Sequence of chain 1.A:
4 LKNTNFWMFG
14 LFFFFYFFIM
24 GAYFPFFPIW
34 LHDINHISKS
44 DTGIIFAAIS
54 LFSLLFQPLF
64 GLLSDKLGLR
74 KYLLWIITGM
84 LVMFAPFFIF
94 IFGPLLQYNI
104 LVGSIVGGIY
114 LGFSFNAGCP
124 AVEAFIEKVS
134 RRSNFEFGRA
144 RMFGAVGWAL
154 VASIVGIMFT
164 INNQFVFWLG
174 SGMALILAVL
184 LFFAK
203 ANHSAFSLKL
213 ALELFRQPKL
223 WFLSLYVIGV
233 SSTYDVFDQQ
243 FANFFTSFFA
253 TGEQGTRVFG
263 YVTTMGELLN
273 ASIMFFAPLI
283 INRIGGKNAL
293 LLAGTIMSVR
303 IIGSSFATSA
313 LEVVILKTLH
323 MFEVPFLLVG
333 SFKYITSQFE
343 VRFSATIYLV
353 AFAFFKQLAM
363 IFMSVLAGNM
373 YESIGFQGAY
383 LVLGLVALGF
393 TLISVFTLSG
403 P

Binding-site contacts:
Ligand atom O6 contacts residue ALA148 of chain 1.A at 3.9 Å.
Ligand atom O3 contacts residue ASN272 of chain 1.A at 4.0 Å.
Ligand atom C4 contacts residue GLU269 of chain 1.A at 3.1 Å.
Ligand atom O4 contacts residue ASN272 of chain 1.A at 4.4 Å.
Ligand atom C6 contacts residue TRP151 of chain 1.A at 3.4 Å (hydrophobic).
Ligand atom S15 contacts residue GLU126 of chain 1.A at 3.8 Å.
Ligand atom C13 contacts residue CYS122 of chain 1.A at 4.5 Å (hydrophobic).
Ligand atom S15 contacts residue PRO123 of chain 1.A at 4.5 Å.
Ligand atom C5 contacts residue TRP151 of chain 1.A at 3.7 Å (hydrophobic).
Ligand atom O6 contacts residue PHE20 of chain 1.A at 3.4 Å.
Ligand atom O6 contacts residue GLU269 of chain 1.A at 3.4 Å (salt-bridge).
Ligand atom S15 contacts residue CYS122 of chain 1.A at 2.1 Å (h-bond).
Ligand atom O6 contacts residue TRP151 of chain 1.A at 4.1 Å.
Ligand atom C5 contacts residue GLU269 of chain 1.A at 4.2 Å.
Ligand atom C6 contacts residue GLU269 of chain 1.A at 4.4 Å.
Ligand atom C5 contacts residue PHE20 of chain 1.A at 4.4 Å (hydrophobic).
Ligand atom C4 contacts residue TRP151 of chain 1.A at 3.9 Å (hydrophobic).
Ligand atom C14 contacts residue CYS122 of chain 1.A at 3.4 Å (hydrophobic).
Ligand atom S15 contacts residue PHE20 of chain 1.A at 4.2 Å.
Ligand atom C3 contacts residue TRP151 of chain 1.A at 4.1 Å (hydrophobic).
Ligand atom C3 contacts residue GLU269 of chain 1.A at 3.8 Å.
Ligand atom O3 contacts residue GLU269 of chain 1.A at 3.6 Å (salt-bridge).
Ligand atom C14 contacts residue PHE20 of chain 1.A at 3.7 Å (hydrophobic).
Ligand atom C14 contacts residue GLU126 of chain 1.A at 4.5 Å.
Ligand atom O5 contacts residue PHE20 of chain 1.A at 4.2 Å.
Ligand atom C6 contacts residue PHE20 of chain 1.A at 3.4 Å (hydrophobic).
Ligand atom O4 contacts residue GLU269 of chain 1.A at 3.0 Å (salt-bridge).

A small-molecule ligand and the protein it binds are described below.
Small molecule (SMILES): OC[C@H]1O[C@@H](OCCS)[C@H](O)[C@@H](O)[C@H]1O